Sequence of chain 2.A:
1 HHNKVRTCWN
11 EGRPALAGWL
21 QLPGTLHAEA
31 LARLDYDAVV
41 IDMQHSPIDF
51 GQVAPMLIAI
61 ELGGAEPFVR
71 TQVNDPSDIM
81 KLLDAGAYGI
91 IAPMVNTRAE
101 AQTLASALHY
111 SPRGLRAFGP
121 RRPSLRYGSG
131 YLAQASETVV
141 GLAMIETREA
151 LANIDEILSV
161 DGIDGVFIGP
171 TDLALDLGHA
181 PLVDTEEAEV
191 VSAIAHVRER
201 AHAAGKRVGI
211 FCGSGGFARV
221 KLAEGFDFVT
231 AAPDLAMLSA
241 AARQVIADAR

Binding-site contacts:
Ligand atom O3 contacts residue GLY169 of chain 3.A at 4.2 Å.
Ligand atom O2 contacts residue ASP172 of chain 3.A at 3.9 Å.
Ligand atom C3 contacts residue PRO170 of chain 3.A at 4.2 Å (hydrophobic).
Ligand atom O1 contacts residue GLY169 of chain 3.A at 3.7 Å.
Ligand atom O2 contacts residue PRO170 of chain 3.A at 3.3 Å.
Ligand atom O4 contacts residue MET144 of chain 3.A at 4.2 Å.
Ligand atom O4 contacts residue PHE211 of chain 3.A at 3.3 Å.
Ligand atom O2 contacts residue GLY169 of chain 3.A at 3.5 Å.
Ligand atom C1 contacts residue ASP172 of chain 3.A at 3.9 Å.
Ligand atom C2 contacts residue ARG70 of chain 3.A at 3.8 Å.
Ligand atom O3 contacts residue GLU146 of chain 3.A at 3.2 Å (salt-bridge).
Ligand atom C1 contacts residue THR171 of chain 3.A at 3.2 Å.
Ligand atom C1 contacts residue PRO170 of chain 3.A at 3.9 Å (hydrophobic).
Ligand atom C3 contacts residue MET144 of chain 3.A at 4.2 Å (hydrophobic).
Ligand atom C1 contacts residue GLY169 of chain 3.A at 3.5 Å.
Ligand atom O1 contacts residue GLU146 of chain 3.A at 3.1 Å (salt-bridge).
Ligand atom O1 contacts residue ASP172 of chain 3.A at 3.0 Å (salt-bridge).
Ligand atom C3 contacts residue GLY169 of chain 3.A at 4.1 Å.
Ligand atom C2 contacts residue MG1 of chain 3.D at 2.8 Å.
Ligand atom C2 contacts residue GLU146 of chain 3.A at 3.8 Å.
Ligand atom O2 contacts residue THR171 of chain 3.A at 2.7 Å (h-bond).
Ligand atom C3 contacts residue ARG70 of chain 3.A at 3.9 Å.
Ligand atom C2 contacts residue GLY169 of chain 3.A at 3.7 Å.
Ligand atom O1 contacts residue MG1 of chain 3.D at 2.1 Å.
Ligand atom O2 contacts residue MG1 of chain 3.D at 4.0 Å.
Ligand atom O3 contacts residue MG1 of chain 3.D at 2.1 Å.
Ligand atom O1 contacts residue THR171 of chain 3.A at 3.1 Å (h-bond).
Ligand atom C1 contacts residue MG1 of chain 3.D at 2.8 Å.
Ligand atom O1 contacts residue PHE118 of chain 2.A at 4.4 Å.
Ligand atom O3 contacts residue ARG70 of chain 3.A at 2.9 Å (salt-bridge).
Ligand atom C1 contacts residue GLU146 of chain 3.A at 3.8 Å.
Ligand atom O1 contacts residue PRO170 of chain 3.A at 4.3 Å.
Ligand atom O3 contacts residue MET144 of chain 3.A at 3.6 Å.
Ligand atom C2 contacts residue THR171 of chain 3.A at 4.3 Å.
Ligand atom O3 contacts residue ASP172 of chain 3.A at 4.0 Å.
Ligand atom O4 contacts residue TRP19 of chain 3.A at 3.5 Å.
Ligand atom C2 contacts residue MET144 of chain 3.A at 4.0 Å (hydrophobic).
Ligand atom O4 contacts residue ARG70 of chain 3.A at 2.9 Å (salt-bridge).
Ligand atom C3 contacts residue PHE211 of chain 3.A at 3.5 Å (hydrophobic).
Ligand atom C3 contacts residue MG1 of chain 3.D at 4.2 Å.

A protein and the small-molecule ligand that binds it are described below.
Small molecule (SMILES): O=C(O)C(=O)CO

Sequence of chain 3.A:
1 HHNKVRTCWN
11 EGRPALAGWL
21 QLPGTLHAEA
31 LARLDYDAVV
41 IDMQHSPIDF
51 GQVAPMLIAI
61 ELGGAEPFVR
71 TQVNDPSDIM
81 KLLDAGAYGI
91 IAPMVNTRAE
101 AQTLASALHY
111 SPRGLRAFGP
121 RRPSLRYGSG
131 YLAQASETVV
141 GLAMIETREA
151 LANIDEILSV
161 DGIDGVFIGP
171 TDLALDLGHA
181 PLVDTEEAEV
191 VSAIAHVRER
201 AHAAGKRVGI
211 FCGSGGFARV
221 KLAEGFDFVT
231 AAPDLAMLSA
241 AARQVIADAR